Sequence of chain 2.M:
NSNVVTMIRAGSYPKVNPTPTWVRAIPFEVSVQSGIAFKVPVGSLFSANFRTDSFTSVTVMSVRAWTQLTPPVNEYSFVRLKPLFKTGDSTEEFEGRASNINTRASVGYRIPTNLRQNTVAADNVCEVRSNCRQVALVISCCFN

A protein and the small-molecule ligand that binds it are described below.
Small molecule (SMILES): CO[P](=O)(O)O[C@H]1[C@@H](O)[C@H](n2ccc(=O)[nH]c2=O)O[C@@H]1COP(=O)(O)O

Binding-site contacts:
Ligand atom P contacts residue ARG131 of chain 2.M at 3.6 Å.
Ligand atom O4 contacts residue ARG125 of chain 2.M at 4.0 Å.
Ligand atom C5 contacts residue ARG125 of chain 2.M at 3.7 Å.
Ligand atom OP3 contacts residue ARG125 of chain 2.M at 2.7 Å.
Ligand atom C5' contacts residue ARG131 of chain 2.M at 3.4 Å.
Ligand atom OP3 contacts residue SER77 of chain 2.M at 4.4 Å.
Ligand atom C4 contacts residue ARG125 of chain 2.M at 3.7 Å.
Ligand atom N3 contacts residue ARG125 of chain 2.M at 3.8 Å.
Ligand atom O5' contacts residue ARG131 of chain 2.M at 2.9 Å (salt-bridge).
Ligand atom OP1 contacts residue ARG131 of chain 2.M at 3.4 Å (salt-bridge).
Ligand atom C3' contacts residue ARG125 of chain 2.M at 3.5 Å.
Ligand atom C4' contacts residue ARG125 of chain 2.M at 4.5 Å.
Ligand atom O3' contacts residue ARG125 of chain 2.M at 4.2 Å.
Ligand atom OP2 contacts residue SER77 of chain 2.M at 4.0 Å.
Ligand atom O5' contacts residue ARG125 of chain 2.M at 3.1 Å (salt-bridge).
Ligand atom O2 contacts residue ARG125 of chain 2.M at 4.1 Å.
Ligand atom OP1 contacts residue ARG125 of chain 2.M at 2.9 Å (salt-bridge).
Ligand atom C1' contacts residue ARG125 of chain 2.M at 4.4 Å.
Ligand atom OP2 contacts residue ARG131 of chain 2.M at 3.7 Å.
Ligand atom C6 contacts residue ARG125 of chain 2.M at 3.7 Å.
Ligand atom C2' contacts residue ARG125 of chain 2.M at 3.8 Å.
Ligand atom P contacts residue ARG125 of chain 2.M at 3.8 Å.
Ligand atom N1 contacts residue ARG125 of chain 2.M at 3.9 Å.
Ligand atom C5' contacts residue ARG125 of chain 2.M at 4.3 Å.
Ligand atom C2 contacts residue ARG125 of chain 2.M at 4.0 Å.
Ligand atom C5' contacts residue MET76 of chain 2.M at 4.4 Å (hydrophobic).